Sequence of chain 1.A:
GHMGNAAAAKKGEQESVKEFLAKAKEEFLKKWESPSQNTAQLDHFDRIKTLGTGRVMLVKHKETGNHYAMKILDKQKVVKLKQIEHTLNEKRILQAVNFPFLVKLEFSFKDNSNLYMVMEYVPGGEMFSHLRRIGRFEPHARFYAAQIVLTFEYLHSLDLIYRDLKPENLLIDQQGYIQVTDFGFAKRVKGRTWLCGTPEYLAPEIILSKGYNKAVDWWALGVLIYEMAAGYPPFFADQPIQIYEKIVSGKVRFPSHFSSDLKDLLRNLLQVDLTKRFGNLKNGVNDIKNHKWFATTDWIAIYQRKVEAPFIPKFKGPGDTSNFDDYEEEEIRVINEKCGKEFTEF

A small-molecule ligand and the protein it binds are described below.
Small molecule (SMILES): O=S(=O)(c1cccc2cnccc12)N1CCCNCC1

Binding-site contacts:
Ligand atom C16 contacts residue ASN174 of chain 1.A at 3.6 Å.
Ligand atom C14 contacts residue LEU176 of chain 1.A at 3.7 Å (hydrophobic).
Ligand atom C9 contacts residue ALA73 of chain 1.A at 3.7 Å (hydrophobic).
Ligand atom O1 contacts residue VAL60 of chain 1.A at 3.3 Å.
Ligand atom C5 contacts residue VAL60 of chain 1.A at 3.9 Å (hydrophobic).
Ligand atom C12 contacts residue LEU176 of chain 1.A at 3.7 Å (hydrophobic).
Ligand atom C11 contacts residue LEU176 of chain 1.A at 3.5 Å (hydrophobic).
Ligand atom C16 contacts residue ASP187 of chain 1.A at 3.2 Å.
Ligand atom C14 contacts residue GLU124 of chain 1.A at 3.3 Å.
Ligand atom C11 contacts residue LEU52 of chain 1.A at 3.9 Å (hydrophobic).
Ligand atom C11 contacts residue PHE330 of chain 1.A at 3.8 Å (hydrophobic).
Ligand atom C8 contacts residue THR186 of chain 1.A at 3.8 Å.
Ligand atom O2 contacts residue PHE330 of chain 1.A at 3.7 Å.
Ligand atom C7 contacts residue THR186 of chain 1.A at 3.9 Å.
Ligand atom C22 contacts residue ASP187 of chain 1.A at 3.5 Å.
Ligand atom N17 contacts residue GLU130 of chain 1.A at 3.8 Å.
Ligand atom C12 contacts residue LEU52 of chain 1.A at 3.7 Å (hydrophobic).
Ligand atom C14 contacts residue VAL126 of chain 1.A at 3.7 Å (hydrophobic).
Ligand atom N13 contacts residue ALA73 of chain 1.A at 3.7 Å.
Ligand atom O2 contacts residue LEU176 of chain 1.A at 3.7 Å.
Ligand atom N13 contacts residue TYR125 of chain 1.A at 3.7 Å.
Ligand atom C12 contacts residue TYR125 of chain 1.A at 3.8 Å (hydrophobic).
Ligand atom N17 contacts residue ASN174 of chain 1.A at 3.2 Å (h-bond).
Ligand atom C22 contacts residue THR186 of chain 1.A at 3.5 Å.
Ligand atom C6 contacts residue VAL60 of chain 1.A at 3.9 Å (hydrophobic).
Ligand atom N13 contacts residue GLU124 of chain 1.A at 3.8 Å.
Ligand atom O1 contacts residue GLY53 of chain 1.A at 3.8 Å.
Ligand atom C12 contacts residue PHE330 of chain 1.A at 3.6 Å (hydrophobic).
Ligand atom C21 contacts residue GLU130 of chain 1.A at 3.7 Å.
Ligand atom C10 contacts residue LEU176 of chain 1.A at 3.5 Å (hydrophobic).
Ligand atom C20 contacts residue THR54 of chain 1.A at 3.8 Å.
Ligand atom N13 contacts residue VAL126 of chain 1.A at 2.9 Å (h-bond).
Ligand atom C8 contacts residue MET123 of chain 1.A at 3.9 Å (hydrophobic).
Ligand atom C14 contacts residue ALA73 of chain 1.A at 3.4 Å (hydrophobic).
Ligand atom N13 contacts residue LEU176 of chain 1.A at 3.7 Å.
Ligand atom C9 contacts residue LEU176 of chain 1.A at 3.6 Å (hydrophobic).
Ligand atom C21 contacts residue GLU173 of chain 1.A at 3.0 Å.
Ligand atom C12 contacts residue VAL126 of chain 1.A at 3.6 Å (hydrophobic).
Ligand atom C7 contacts residue MET123 of chain 1.A at 3.7 Å (hydrophobic).
Ligand atom N17 contacts residue GLU173 of chain 1.A at 2.9 Å (salt-bridge).